Binding-site contacts:
Ligand atom C32 contacts residue THR21 of chain 1.H at 3.8 Å.
Ligand atom C27 contacts residue SER20 of chain 1.H at 3.5 Å.
Ligand atom O48 contacts residue GLY47 of chain 1.H at 3.1 Å (h-bond).
Ligand atom C46 contacts residue SER20 of chain 1.H at 3.7 Å.
Ligand atom C28 contacts residue ALA49 of chain 1.H at 3.7 Å (hydrophobic).
Ligand atom C15 contacts residue THR48 of chain 1.H at 3.6 Å.
Ligand atom C38 contacts residue GLY47 of chain 1.H at 3.7 Å.
Ligand atom O48 contacts residue MES1 of chain 1.EA at 2.6 Å (h-bond).
Ligand atom O60 contacts residue MES1 of chain 1.EA at 2.6 Å (h-bond).
Ligand atom C46 contacts residue ALA49 of chain 1.H at 3.5 Å (hydrophobic).
Ligand atom O9 contacts residue ASP125 of chain 1.I at 3.5 Å.
Ligand atom C45 contacts residue GLY45 of chain 1.H at 3.8 Å.
Ligand atom C31 contacts residue GLY47 of chain 1.H at 3.5 Å.
Ligand atom C51 contacts residue GLY168 of chain 1.H at 3.6 Å.
Ligand atom O29 contacts residue ALA49 of chain 1.H at 2.9 Å (h-bond).
Ligand atom C58 contacts residue THR1 of chain 1.H at 2.5 Å.
Ligand atom C27 contacts residue ALA27 of chain 1.H at 3.3 Å (hydrophobic).
Ligand atom C58 contacts residue ARG19 of chain 1.H at 3.5 Å.
Ligand atom C47 contacts residue THR1 of chain 1.H at 1.4 Å.
Ligand atom C51 contacts residue THR1 of chain 1.H at 1.5 Å.
Ligand atom C24 contacts residue ALA49 of chain 1.H at 3.7 Å (hydrophobic).
Ligand atom C13 contacts residue LEU126 of chain 1.I at 3.8 Å (hydrophobic).
Ligand atom C58 contacts residue GLY168 of chain 1.H at 2.9 Å.
Ligand atom C43 contacts residue GLY47 of chain 1.H at 3.4 Å.
Ligand atom C23 contacts residue THR21 of chain 1.H at 3.5 Å.
Ligand atom N30 contacts residue THR21 of chain 1.H at 3.1 Å (h-bond).
Ligand atom C39 contacts residue GLY47 of chain 1.H at 3.7 Å.
Ligand atom C58 contacts residue LYS33 of chain 1.H at 3.7 Å.
Ligand atom N41 contacts residue GLY47 of chain 1.H at 3.1 Å (h-bond).
Ligand atom C42 contacts residue THR1 of chain 1.H at 2.3 Å.
Ligand atom N41 contacts residue THR1 of chain 1.H at 3.7 Å.
Ligand atom C59 contacts residue THR1 of chain 1.H at 2.5 Å.
Ligand atom C27 contacts residue THR21 of chain 1.H at 3.5 Å.
Ligand atom C43 contacts residue THR1 of chain 1.H at 2.7 Å.
Ligand atom C44 contacts residue THR1 of chain 1.H at 3.5 Å.
Ligand atom O40 contacts residue SER20 of chain 1.H at 3.5 Å (h-bond).
Ligand atom O48 contacts residue THR1 of chain 1.H at 2.3 Å (h-bond).
Ligand atom N22 contacts residue ASP125 of chain 1.I at 3.2 Å (salt-bridge).
Ligand atom O60 contacts residue THR1 of chain 1.H at 2.9 Å (h-bond).
Ligand atom O40 contacts residue THR21 of chain 1.H at 3.1 Å (h-bond).

Sequence of chain 1.H:
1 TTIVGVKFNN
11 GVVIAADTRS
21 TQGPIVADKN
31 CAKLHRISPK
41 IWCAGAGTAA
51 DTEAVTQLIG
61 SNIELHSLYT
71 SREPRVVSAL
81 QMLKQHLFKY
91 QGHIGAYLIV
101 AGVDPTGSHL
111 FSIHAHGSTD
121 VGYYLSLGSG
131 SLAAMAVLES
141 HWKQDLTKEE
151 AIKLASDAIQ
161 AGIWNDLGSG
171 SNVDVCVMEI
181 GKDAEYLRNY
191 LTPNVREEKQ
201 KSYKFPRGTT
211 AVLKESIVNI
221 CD

The small molecule below binds the protein below.
Small molecule (SMILES): CC(C)C[C@H](NC(=O)[C@H](CCc1ccccc1)NC(=O)CN1CCOCC1)C(=O)N[C@@H](Cc1ccccc1)C(=O)N[C@@H](CC(C)C)[C@@H](O)[C@H](C)CO

Sequence of chain 1.I:
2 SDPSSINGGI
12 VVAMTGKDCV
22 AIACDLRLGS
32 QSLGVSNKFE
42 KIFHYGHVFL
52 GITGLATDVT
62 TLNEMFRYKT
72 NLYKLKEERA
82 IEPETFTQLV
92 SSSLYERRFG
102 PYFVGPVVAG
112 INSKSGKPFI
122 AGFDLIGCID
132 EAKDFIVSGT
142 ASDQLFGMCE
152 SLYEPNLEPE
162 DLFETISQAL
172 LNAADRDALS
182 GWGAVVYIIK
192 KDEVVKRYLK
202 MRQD